The protein below binds the small molecule below.
Small molecule (SMILES): O=C(O)/C=C/C(=O)O

Sequence of chain 1.A:
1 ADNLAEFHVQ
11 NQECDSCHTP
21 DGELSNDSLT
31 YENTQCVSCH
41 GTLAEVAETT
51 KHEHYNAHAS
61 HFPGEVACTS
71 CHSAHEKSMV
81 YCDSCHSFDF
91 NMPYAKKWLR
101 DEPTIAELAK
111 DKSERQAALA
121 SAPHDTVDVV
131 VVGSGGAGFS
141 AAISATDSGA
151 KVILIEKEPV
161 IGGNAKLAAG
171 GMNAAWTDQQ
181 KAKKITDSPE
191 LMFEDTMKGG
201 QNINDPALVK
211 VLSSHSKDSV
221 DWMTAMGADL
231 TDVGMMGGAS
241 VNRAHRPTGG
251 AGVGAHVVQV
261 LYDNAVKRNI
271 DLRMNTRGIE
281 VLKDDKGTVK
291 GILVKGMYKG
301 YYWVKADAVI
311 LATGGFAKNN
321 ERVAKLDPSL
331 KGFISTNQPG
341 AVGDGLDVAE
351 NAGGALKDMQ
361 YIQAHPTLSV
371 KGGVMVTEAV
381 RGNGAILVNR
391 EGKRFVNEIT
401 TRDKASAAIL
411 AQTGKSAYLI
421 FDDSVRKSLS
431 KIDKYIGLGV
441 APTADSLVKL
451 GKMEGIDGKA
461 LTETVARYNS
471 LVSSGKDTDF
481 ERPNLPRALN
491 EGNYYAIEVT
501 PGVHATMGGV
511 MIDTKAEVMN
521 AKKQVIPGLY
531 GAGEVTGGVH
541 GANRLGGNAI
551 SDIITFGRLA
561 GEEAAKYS

Binding-site contacts:
Ligand atom C4 contacts residue FAD1 of chain 1.G at 3.4 Å.
Ligand atom C6 contacts residue ARG402 of chain 1.A at 3.6 Å.
Ligand atom O7 contacts residue ALA169 of chain 1.A at 3.9 Å.
Ligand atom O7 contacts residue FAD1 of chain 1.G at 3.6 Å (h-bond).
Ligand atom O8 contacts residue MET375 of chain 1.A at 3.9 Å.
Ligand atom C6 contacts residue HIS365 of chain 1.A at 3.7 Å.
Ligand atom C6 contacts residue GLY170 of chain 1.A at 4.1 Å.
Ligand atom OXT contacts residue GLY547 of chain 1.A at 2.9 Å (h-bond).
Ligand atom OXT contacts residue GLY546 of chain 1.A at 3.3 Å.
Ligand atom C6 contacts residue MET236 of chain 1.A at 4.0 Å (hydrophobic).
Ligand atom C5 contacts residue ARG402 of chain 1.A at 3.2 Å.
Ligand atom C contacts residue ARG402 of chain 1.A at 3.3 Å.
Ligand atom O8 contacts residue THR377 of chain 1.A at 3.5 Å (h-bond).
Ligand atom O contacts residue ARG402 of chain 1.A at 2.9 Å (salt-bridge).
Ligand atom O8 contacts residue GLU378 of chain 1.A at 2.8 Å (salt-bridge).
Ligand atom O7 contacts residue MET375 of chain 1.A at 4.0 Å.
Ligand atom O contacts residue ARG544 of chain 1.A at 3.0 Å (salt-bridge).
Ligand atom O7 contacts residue THR377 of chain 1.A at 2.7 Å (h-bond).
Ligand atom C6 contacts residue GLU378 of chain 1.A at 3.8 Å.
Ligand atom C contacts residue ARG544 of chain 1.A at 3.5 Å.
Ligand atom C5 contacts residue FAD1 of chain 1.G at 3.2 Å.
Ligand atom C5 contacts residue MET375 of chain 1.A at 3.9 Å (hydrophobic).
Ligand atom OXT contacts residue ARG402 of chain 1.A at 3.7 Å.
Ligand atom C contacts residue GLY547 of chain 1.A at 3.9 Å.
Ligand atom O8 contacts residue HIS365 of chain 1.A at 2.9 Å (h-bond).
Ligand atom C6 contacts residue MET375 of chain 1.A at 3.8 Å (hydrophobic).
Ligand atom O contacts residue HIS504 of chain 1.A at 2.9 Å (h-bond).
Ligand atom O contacts residue FAD1 of chain 1.G at 3.4 Å.
Ligand atom C5 contacts residue HIS365 of chain 1.A at 4.0 Å.
Ligand atom O8 contacts residue ARG402 of chain 1.A at 3.3 Å (salt-bridge).
Ligand atom C6 contacts residue THR377 of chain 1.A at 3.5 Å.
Ligand atom C contacts residue GLY546 of chain 1.A at 3.9 Å.
Ligand atom O7 contacts residue GLU378 of chain 1.A at 4.0 Å.
Ligand atom OXT contacts residue FAD1 of chain 1.G at 3.0 Å.
Ligand atom O7 contacts residue GLY170 of chain 1.A at 2.8 Å (h-bond).
Ligand atom C contacts residue FAD1 of chain 1.G at 3.3 Å.
Ligand atom OXT contacts residue ARG544 of chain 1.A at 2.7 Å (salt-bridge).
Ligand atom C4 contacts residue MET236 of chain 1.A at 3.8 Å (hydrophobic).
Ligand atom C4 contacts residue ARG402 of chain 1.A at 3.0 Å.
Ligand atom O7 contacts residue MET236 of chain 1.A at 4.0 Å.